Sequence of chain 1.E:
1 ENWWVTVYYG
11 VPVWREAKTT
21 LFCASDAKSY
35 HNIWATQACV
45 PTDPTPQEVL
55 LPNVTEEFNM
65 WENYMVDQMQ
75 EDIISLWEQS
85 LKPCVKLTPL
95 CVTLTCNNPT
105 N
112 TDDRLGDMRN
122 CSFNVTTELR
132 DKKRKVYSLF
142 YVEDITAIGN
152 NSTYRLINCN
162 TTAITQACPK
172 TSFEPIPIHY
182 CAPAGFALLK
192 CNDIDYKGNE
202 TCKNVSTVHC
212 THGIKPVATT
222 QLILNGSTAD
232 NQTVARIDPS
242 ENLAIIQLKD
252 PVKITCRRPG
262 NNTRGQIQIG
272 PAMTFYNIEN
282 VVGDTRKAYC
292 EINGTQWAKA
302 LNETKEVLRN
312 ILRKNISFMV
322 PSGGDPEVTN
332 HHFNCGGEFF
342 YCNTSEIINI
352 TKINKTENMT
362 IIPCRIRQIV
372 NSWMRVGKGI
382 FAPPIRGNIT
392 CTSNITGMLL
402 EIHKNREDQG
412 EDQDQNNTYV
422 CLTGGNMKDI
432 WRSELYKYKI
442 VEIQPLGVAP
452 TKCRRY

This protein binds this small molecule.
Small molecule (SMILES): CC(=O)N[C@H]1CO[C@H](CO[C@@H]2O[C@@H](C)[C@@H](O)[C@@H](O)[C@@H]2O)[C@@H](O)[C@@H]1O

Binding-site contacts:
Ligand atom C2 contacts residue ASN57 of chain 1.E at 2.6 Å.
Ligand atom O5 contacts residue ASN57 of chain 1.E at 4.2 Å.
Ligand atom C5 contacts residue ASN57 of chain 1.E at 3.6 Å.
Ligand atom N2 contacts residue ASN57 of chain 1.E at 2.6 Å (h-bond).
Ligand atom C1 contacts residue ASN57 of chain 1.E at 1.4 Å.
Ligand atom O7 contacts residue ASN57 of chain 1.E at 4.2 Å.
Ligand atom O5 contacts residue ASN57 of chain 1.E at 2.3 Å (h-bond).
Ligand atom C6 contacts residue ASN57 of chain 1.E at 3.8 Å.
Ligand atom C7 contacts residue ASN57 of chain 1.E at 3.2 Å.
Ligand atom C3 contacts residue ASN57 of chain 1.E at 3.9 Å.
Ligand atom C5 contacts residue ASN57 of chain 1.E at 4.2 Å.
Ligand atom C8 contacts residue ASN57 of chain 1.E at 3.5 Å.
Ligand atom C6 contacts residue PRO56 of chain 1.E at 3.8 Å (hydrophobic).
Ligand atom C4 contacts residue ASN57 of chain 1.E at 4.3 Å.